Sequence of chain 1.C:
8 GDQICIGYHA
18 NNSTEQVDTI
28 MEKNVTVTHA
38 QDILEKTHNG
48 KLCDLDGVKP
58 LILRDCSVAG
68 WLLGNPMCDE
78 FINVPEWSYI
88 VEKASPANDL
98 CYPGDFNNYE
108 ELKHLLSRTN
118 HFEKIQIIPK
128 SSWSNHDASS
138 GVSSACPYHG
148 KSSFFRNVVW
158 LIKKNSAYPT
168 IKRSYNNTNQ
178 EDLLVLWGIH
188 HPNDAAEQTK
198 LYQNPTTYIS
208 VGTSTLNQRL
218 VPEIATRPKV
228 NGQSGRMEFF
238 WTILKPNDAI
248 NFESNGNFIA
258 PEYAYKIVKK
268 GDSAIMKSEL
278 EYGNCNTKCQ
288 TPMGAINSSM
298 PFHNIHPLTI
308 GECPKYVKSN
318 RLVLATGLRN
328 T

Binding-site contacts:
Ligand atom C7 contacts residue ASN31 of chain 1.C at 3.8 Å.
Ligand atom C2 contacts residue ASN31 of chain 1.C at 2.8 Å.
Ligand atom C3 contacts residue ASN31 of chain 1.C at 4.0 Å.
Ligand atom C7 contacts residue LYS30 of chain 1.C at 4.5 Å.
Ligand atom O7 contacts residue ASN31 of chain 1.C at 4.1 Å.
Ligand atom N2 contacts residue ASN31 of chain 1.C at 3.1 Å (h-bond).
Ligand atom C5 contacts residue ASN31 of chain 1.C at 3.6 Å.
Ligand atom C4 contacts residue ASN31 of chain 1.C at 4.4 Å.
Ligand atom C8 contacts residue LYS30 of chain 1.C at 3.9 Å.
Ligand atom C1 contacts residue ASN31 of chain 1.C at 1.6 Å.
Ligand atom O5 contacts residue ASN31 of chain 1.C at 2.5 Å (h-bond).
Ligand atom C6 contacts residue ASN31 of chain 1.C at 4.2 Å.

A small-molecule ligand and the protein it binds are described below.
Small molecule (SMILES): CC(=O)N[C@@H]1[C@@H](O)[C@H](O)[C@@H](CO)O[C@H]1O